The protein below binds the small molecule below.
Small molecule (SMILES): CC(=O)N[C@@H]1[C@@H](O)[C@H](O)[C@@H](CO)O[C@H]1O

Binding-site contacts:
Ligand atom C6 contacts residue LYS160 of chain 1.K at 4.5 Å.
Ligand atom O7 contacts residue ASN231 of chain 1.K at 3.9 Å.
Ligand atom C3 contacts residue ASN231 of chain 1.K at 3.8 Å.
Ligand atom O5 contacts residue ASN231 of chain 1.K at 2.4 Å (h-bond).
Ligand atom O6 contacts residue LYS160 of chain 1.K at 3.8 Å.
Ligand atom C4 contacts residue ASN231 of chain 1.K at 4.2 Å.
Ligand atom C2 contacts residue ASN231 of chain 1.K at 2.5 Å.
Ligand atom C7 contacts residue ASN231 of chain 1.K at 3.6 Å.
Ligand atom C1 contacts residue ASN231 of chain 1.K at 1.4 Å.
Ligand atom C5 contacts residue ASN231 of chain 1.K at 3.7 Å.
Ligand atom O5 contacts residue LYS160 of chain 1.K at 4.1 Å.
Ligand atom N2 contacts residue ASN231 of chain 1.K at 2.9 Å (h-bond).
Ligand atom C5 contacts residue LYS160 of chain 1.K at 4.4 Å.

Sequence of chain 1.K:
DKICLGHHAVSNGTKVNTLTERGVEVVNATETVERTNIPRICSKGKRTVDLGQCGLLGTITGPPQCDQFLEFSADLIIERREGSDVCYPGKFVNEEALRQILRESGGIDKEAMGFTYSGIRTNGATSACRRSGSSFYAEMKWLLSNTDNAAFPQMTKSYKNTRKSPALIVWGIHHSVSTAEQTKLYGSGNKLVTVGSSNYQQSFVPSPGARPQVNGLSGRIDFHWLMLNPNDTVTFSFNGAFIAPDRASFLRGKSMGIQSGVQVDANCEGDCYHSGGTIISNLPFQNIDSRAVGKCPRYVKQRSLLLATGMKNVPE